Sequence of chain 1.C:
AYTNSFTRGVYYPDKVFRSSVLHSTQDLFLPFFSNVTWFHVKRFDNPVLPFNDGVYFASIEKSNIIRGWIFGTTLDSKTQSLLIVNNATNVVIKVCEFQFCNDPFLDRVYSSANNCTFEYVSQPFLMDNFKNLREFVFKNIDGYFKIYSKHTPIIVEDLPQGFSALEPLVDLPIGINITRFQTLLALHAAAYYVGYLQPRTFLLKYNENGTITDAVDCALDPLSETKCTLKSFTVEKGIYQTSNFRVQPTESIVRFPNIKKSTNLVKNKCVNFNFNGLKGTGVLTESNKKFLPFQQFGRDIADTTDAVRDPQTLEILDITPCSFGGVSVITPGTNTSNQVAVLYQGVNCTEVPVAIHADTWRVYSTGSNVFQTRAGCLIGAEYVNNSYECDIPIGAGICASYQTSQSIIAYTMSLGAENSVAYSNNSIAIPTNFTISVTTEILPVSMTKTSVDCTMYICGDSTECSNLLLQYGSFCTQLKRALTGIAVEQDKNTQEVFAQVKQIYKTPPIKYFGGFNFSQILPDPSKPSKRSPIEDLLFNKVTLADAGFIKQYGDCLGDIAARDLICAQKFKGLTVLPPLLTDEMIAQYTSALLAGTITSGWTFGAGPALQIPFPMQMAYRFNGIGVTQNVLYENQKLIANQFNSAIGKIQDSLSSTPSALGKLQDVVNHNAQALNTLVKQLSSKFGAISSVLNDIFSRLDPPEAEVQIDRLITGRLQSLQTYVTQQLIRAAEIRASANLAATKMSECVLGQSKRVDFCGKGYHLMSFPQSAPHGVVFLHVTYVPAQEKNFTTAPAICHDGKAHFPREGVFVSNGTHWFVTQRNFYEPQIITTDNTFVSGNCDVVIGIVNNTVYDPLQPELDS

The protein below binds the small molecule below.
Small molecule (SMILES): CC(=O)N[C@@H]1[C@@H](O)[C@H](O)[C@@H](CO)O[C@H]1O

Binding-site contacts:
Ligand atom O5 contacts residue PHE1100 of chain 1.C at 4.0 Å.
Ligand atom C5 contacts residue PHE1100 of chain 1.C at 4.3 Å (hydrophobic).
Ligand atom C7 contacts residue ASN1095 of chain 1.C at 3.2 Å.
Ligand atom C3 contacts residue THR1097 of chain 1.C at 4.3 Å.
Ligand atom C3 contacts residue HIS1098 of chain 1.C at 4.4 Å.
Ligand atom O6 contacts residue HIS1098 of chain 1.C at 4.2 Å.
Ligand atom C4 contacts residue ASN1095 of chain 1.C at 4.2 Å.
Ligand atom C2 contacts residue THR1097 of chain 1.C at 4.4 Å.
Ligand atom O5 contacts residue HIS1098 of chain 1.C at 4.5 Å.
Ligand atom N2 contacts residue ASN1095 of chain 1.C at 2.9 Å (h-bond).
Ligand atom C1 contacts residue HIS1098 of chain 1.C at 4.4 Å.
Ligand atom C1 contacts residue THR1097 of chain 1.C at 4.1 Å.
Ligand atom C3 contacts residue ASN1095 of chain 1.C at 3.8 Å.
Ligand atom C1 contacts residue ASN1095 of chain 1.C at 1.4 Å.
Ligand atom O7 contacts residue ASN1095 of chain 1.C at 3.1 Å (h-bond).
Ligand atom C8 contacts residue THR1097 of chain 1.C at 4.5 Å.
Ligand atom C4 contacts residue HIS1098 of chain 1.C at 4.4 Å.
Ligand atom C5 contacts residue HIS1098 of chain 1.C at 3.8 Å.
Ligand atom C6 contacts residue PHE1100 of chain 1.C at 3.9 Å (hydrophobic).
Ligand atom C5 contacts residue ASN1095 of chain 1.C at 3.7 Å.
Ligand atom O6 contacts residue PHE1100 of chain 1.C at 4.0 Å.
Ligand atom C8 contacts residue ASN1095 of chain 1.C at 3.3 Å.
Ligand atom O4 contacts residue HIS1098 of chain 1.C at 4.3 Å.
Ligand atom N2 contacts residue THR1097 of chain 1.C at 4.2 Å.
Ligand atom C2 contacts residue ASN1095 of chain 1.C at 2.4 Å.
Ligand atom O5 contacts residue ASN1095 of chain 1.C at 2.4 Å (h-bond).